Sequence of chain 1.T:
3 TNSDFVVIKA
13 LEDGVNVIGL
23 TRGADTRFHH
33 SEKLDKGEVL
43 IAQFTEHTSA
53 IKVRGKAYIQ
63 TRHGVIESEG

Binding-site contacts:
Ligand atom CZ2 contacts residue THR50 of chain 1.T at 3.9 Å.
Ligand atom N contacts residue ASP27 of chain 1.U at 3.1 Å (salt-bridge).
Ligand atom C contacts residue GLY25 of chain 1.U at 3.5 Å.
Ligand atom CZ2 contacts residue ALA44 of chain 1.T at 3.7 Å (hydrophobic).
Ligand atom CA contacts residue SER51 of chain 1.U at 3.9 Å.
Ligand atom N contacts residue ARG24 of chain 1.U at 3.8 Å.
Ligand atom OXT contacts residue GLY25 of chain 1.U at 3.1 Å (h-bond).
Ligand atom C contacts residue SER51 of chain 1.U at 3.5 Å.
Ligand atom CE3 contacts residue HIS32 of chain 1.T at 3.9 Å.
Ligand atom C contacts residue THR47 of chain 1.T at 3.5 Å.
Ligand atom CA contacts residue THR28 of chain 1.U at 3.3 Å.
Ligand atom CE3 contacts residue HIS31 of chain 1.T at 4.0 Å.
Ligand atom CD1 contacts residue GLN45 of chain 1.T at 3.7 Å.
Ligand atom O contacts residue THR47 of chain 1.T at 2.5 Å (h-bond).
Ligand atom CA contacts residue HIS31 of chain 1.T at 4.0 Å.
Ligand atom CD1 contacts residue THR47 of chain 1.T at 3.9 Å.
Ligand atom CZ3 contacts residue GLY21 of chain 1.T at 3.6 Å.
Ligand atom CB contacts residue THR28 of chain 1.U at 3.5 Å.
Ligand atom CB contacts residue SER51 of chain 1.U at 3.4 Å.
Ligand atom OXT contacts residue SER51 of chain 1.U at 2.9 Å (h-bond).
Ligand atom CA contacts residue GLY25 of chain 1.U at 3.5 Å.
Ligand atom CE2 contacts residue GLN45 of chain 1.T at 3.9 Å.
Ligand atom CB contacts residue THR23 of chain 1.U at 3.7 Å.
Ligand atom N contacts residue THR28 of chain 1.U at 3.1 Å (h-bond).
Ligand atom C contacts residue THR50 of chain 1.T at 3.9 Å.
Ligand atom CG contacts residue SER51 of chain 1.U at 3.8 Å.
Ligand atom N contacts residue THR23 of chain 1.U at 2.8 Å (h-bond).
Ligand atom O contacts residue THR50 of chain 1.T at 2.8 Å (h-bond).
Ligand atom CD1 contacts residue SER51 of chain 1.U at 3.4 Å.
Ligand atom CH2 contacts residue GLY21 of chain 1.T at 3.6 Å.
Ligand atom OXT contacts residue THR47 of chain 1.T at 3.6 Å.
Ligand atom N contacts residue GLY25 of chain 1.U at 2.6 Å (h-bond).
Ligand atom CE2 contacts residue ALA44 of chain 1.T at 3.9 Å (hydrophobic).
Ligand atom NE1 contacts residue GLN45 of chain 1.T at 2.9 Å (h-bond).
Ligand atom NE1 contacts residue ALA44 of chain 1.T at 3.8 Å.
Ligand atom CA contacts residue THR23 of chain 1.U at 3.8 Å.
Ligand atom O contacts residue HIS49 of chain 1.T at 3.8 Å.
Ligand atom OXT contacts residue ARG24 of chain 1.U at 3.6 Å.
Ligand atom CZ2 contacts residue ILE53 of chain 1.T at 3.9 Å (hydrophobic).
Ligand atom O contacts residue HIS31 of chain 1.T at 3.9 Å.

Sequence of chain 1.U:
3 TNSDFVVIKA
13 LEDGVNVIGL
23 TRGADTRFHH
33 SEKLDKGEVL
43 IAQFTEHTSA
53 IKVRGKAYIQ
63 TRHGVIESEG

This small molecule binds to this protein.
Small molecule (SMILES): N[C@@H](Cc1c[nH]c2ccccc12)C(=O)O